Sequence of chain 1.C:
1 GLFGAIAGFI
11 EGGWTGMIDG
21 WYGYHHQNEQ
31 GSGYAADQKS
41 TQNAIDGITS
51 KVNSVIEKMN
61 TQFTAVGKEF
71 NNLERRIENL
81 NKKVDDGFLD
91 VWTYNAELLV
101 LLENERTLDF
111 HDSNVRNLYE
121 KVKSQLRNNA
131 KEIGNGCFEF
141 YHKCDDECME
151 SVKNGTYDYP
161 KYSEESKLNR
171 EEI

The small molecule below binds the protein below.
Small molecule (SMILES): CC(=O)N[C@H]1[C@H](O[C@H]2[C@H](O)[C@@H](NC(C)=O)CO[C@@H]2CO)O[C@H](CO)[C@@H](O[C@@H]2O[C@H](CO)[C@@H](O)[C@H](O)[C@@H]2O)[C@@H]1O

Binding-site contacts:
Ligand atom O6 contacts residue SER151 of chain 1.C at 4.5 Å.
Ligand atom C3 contacts residue ASN154 of chain 1.C at 3.8 Å.
Ligand atom C1 contacts residue ASN154 of chain 1.C at 1.4 Å.
Ligand atom O5 contacts residue GLU150 of chain 1.C at 4.3 Å.
Ligand atom N2 contacts residue ASN154 of chain 1.C at 2.9 Å (h-bond).
Ligand atom C4 contacts residue ASN154 of chain 1.C at 4.3 Å.
Ligand atom O6 contacts residue GLU150 of chain 1.C at 4.3 Å.
Ligand atom O5 contacts residue SER151 of chain 1.C at 4.5 Å.
Ligand atom C5 contacts residue ASN154 of chain 1.C at 3.8 Å.
Ligand atom O6 contacts residue GLU147 of chain 1.C at 3.7 Å.
Ligand atom C6 contacts residue SER151 of chain 1.C at 4.1 Å.
Ligand atom O7 contacts residue ASN154 of chain 1.C at 3.6 Å (h-bond).
Ligand atom O5 contacts residue ASN154 of chain 1.C at 2.4 Å (h-bond).
Ligand atom C8 contacts residue GLU147 of chain 1.C at 4.0 Å.
Ligand atom O5 contacts residue THR156 of chain 1.C at 4.4 Å.
Ligand atom C2 contacts residue ASN154 of chain 1.C at 2.4 Å.
Ligand atom C6 contacts residue GLU147 of chain 1.C at 4.4 Å.
Ligand atom C7 contacts residue ASN154 of chain 1.C at 3.7 Å.